Binding-site contacts:
Ligand atom C7 contacts residue ASN67 of chain 32.A at 3.9 Å.
Ligand atom C8 contacts residue MET118 of chain 32.A at 4.3 Å (hydrophobic).
Ligand atom C3 contacts residue ASN67 of chain 32.A at 3.8 Å.
Ligand atom C8 contacts residue PHE90 of chain 32.A at 3.7 Å (hydrophobic).
Ligand atom C8 contacts residue ASN67 of chain 32.A at 4.3 Å.
Ligand atom N2 contacts residue ASN67 of chain 32.A at 2.9 Å (h-bond).
Ligand atom C4 contacts residue ASN67 of chain 32.A at 4.2 Å.
Ligand atom C2 contacts residue ASN67 of chain 32.A at 2.5 Å.
Ligand atom O5 contacts residue ASN67 of chain 32.A at 2.4 Å (h-bond).
Ligand atom C1 contacts residue ASN67 of chain 32.A at 1.4 Å.
Ligand atom C5 contacts residue ASN67 of chain 32.A at 3.7 Å.
Ligand atom O7 contacts residue ASN67 of chain 32.A at 4.3 Å.

Sequence of chain 32.A:
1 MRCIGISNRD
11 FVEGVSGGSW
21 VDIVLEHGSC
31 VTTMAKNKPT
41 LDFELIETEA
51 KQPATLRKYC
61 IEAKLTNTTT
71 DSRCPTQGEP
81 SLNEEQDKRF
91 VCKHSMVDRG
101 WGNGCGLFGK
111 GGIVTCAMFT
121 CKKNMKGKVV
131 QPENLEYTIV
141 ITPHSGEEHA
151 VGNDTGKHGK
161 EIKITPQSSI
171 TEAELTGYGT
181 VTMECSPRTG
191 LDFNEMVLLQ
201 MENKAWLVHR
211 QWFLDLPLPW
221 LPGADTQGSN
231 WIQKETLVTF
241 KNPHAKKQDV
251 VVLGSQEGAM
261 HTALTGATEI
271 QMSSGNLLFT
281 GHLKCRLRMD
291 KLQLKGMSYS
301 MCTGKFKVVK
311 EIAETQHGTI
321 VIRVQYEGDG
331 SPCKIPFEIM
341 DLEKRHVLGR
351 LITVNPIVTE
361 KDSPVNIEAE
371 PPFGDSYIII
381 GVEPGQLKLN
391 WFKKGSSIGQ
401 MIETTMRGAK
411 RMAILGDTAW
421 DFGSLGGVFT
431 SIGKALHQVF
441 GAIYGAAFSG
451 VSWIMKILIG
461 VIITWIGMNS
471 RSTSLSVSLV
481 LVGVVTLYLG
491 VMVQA

The protein below binds the small molecule below.
Small molecule (SMILES): CC(=O)N[C@@H]1[C@@H](O)[C@H](O)[C@@H](CO)O[C@H]1O